Binding-site contacts:
Ligand atom O2B contacts residue ARG360 of chain 1.A at 3.2 Å (salt-bridge).
Ligand atom O3G contacts residue ARG53 of chain 1.A at 3.4 Å (salt-bridge).
Ligand atom N6 contacts residue SER358 of chain 1.A at 3.5 Å (h-bond).
Ligand atom C1' contacts residue SER293 of chain 1.A at 3.8 Å.
Ligand atom O4' contacts residue ARG290 of chain 1.A at 3.6 Å (salt-bridge).
Ligand atom N1 contacts residue SER358 of chain 1.A at 3.9 Å.
Ligand atom C4 contacts residue ARG290 of chain 1.A at 3.8 Å.
Ligand atom N1 contacts residue LYS289 of chain 1.A at 3.7 Å.
Ligand atom C2 contacts residue GLY357 of chain 1.A at 3.8 Å.
Ligand atom O3' contacts residue ARG290 of chain 1.A at 4.0 Å.
Ligand atom N7 contacts residue GLY357 of chain 1.A at 3.9 Å.
Ligand atom O1A contacts residue ASN382 of chain 1.A at 3.0 Å (h-bond).
Ligand atom N9 contacts residue ARG290 of chain 1.A at 4.0 Å.
Ligand atom N7 contacts residue ARG290 of chain 1.A at 4.0 Å.
Ligand atom N6 contacts residue GLY357 of chain 1.A at 3.4 Å.
Ligand atom O3A contacts residue ARG53 of chain 1.A at 3.7 Å.
Ligand atom N3 contacts residue ARG290 of chain 1.A at 3.8 Å.
Ligand atom C4 contacts residue SER293 of chain 1.A at 3.9 Å.
Ligand atom O3' contacts residue SER294 of chain 1.A at 3.9 Å.
Ligand atom C2' contacts residue ARG360 of chain 1.A at 3.3 Å.
Ligand atom N3 contacts residue GLY357 of chain 1.A at 4.0 Å.
Ligand atom C5 contacts residue ARG290 of chain 1.A at 3.8 Å.
Ligand atom C6 contacts residue SER358 of chain 1.A at 3.8 Å.
Ligand atom O1B contacts residue ARG53 of chain 1.A at 2.9 Å (salt-bridge).
Ligand atom C4 contacts residue GLY357 of chain 1.A at 3.8 Å.
Ligand atom O1A contacts residue ARG360 of chain 1.A at 3.2 Å (salt-bridge).
Ligand atom C1' contacts residue ARG290 of chain 1.A at 3.6 Å.
Ligand atom C3' contacts residue ARG360 of chain 1.A at 3.6 Å.
Ligand atom PB contacts residue ARG53 of chain 1.A at 3.8 Å.
Ligand atom C5 contacts residue GLY357 of chain 1.A at 3.5 Å.
Ligand atom N3 contacts residue SER293 of chain 1.A at 2.8 Å (h-bond).
Ligand atom N1 contacts residue GLY357 of chain 1.A at 3.6 Å (h-bond).
Ligand atom O5' contacts residue ARG360 of chain 1.A at 3.5 Å (salt-bridge).
Ligand atom C2 contacts residue ILE361 of chain 1.A at 3.8 Å (hydrophobic).
Ligand atom C6 contacts residue GLY357 of chain 1.A at 3.4 Å.
Ligand atom N7 contacts residue ASP384 of chain 1.A at 3.8 Å.
Ligand atom C2 contacts residue SER293 of chain 1.A at 3.4 Å.
Ligand atom N6 contacts residue ARG290 of chain 1.A at 4.0 Å.
Ligand atom O1B contacts residue ASN382 of chain 1.A at 3.6 Å.
Ligand atom O3' contacts residue SER293 of chain 1.A at 3.9 Å.

Sequence of chain 1.A:
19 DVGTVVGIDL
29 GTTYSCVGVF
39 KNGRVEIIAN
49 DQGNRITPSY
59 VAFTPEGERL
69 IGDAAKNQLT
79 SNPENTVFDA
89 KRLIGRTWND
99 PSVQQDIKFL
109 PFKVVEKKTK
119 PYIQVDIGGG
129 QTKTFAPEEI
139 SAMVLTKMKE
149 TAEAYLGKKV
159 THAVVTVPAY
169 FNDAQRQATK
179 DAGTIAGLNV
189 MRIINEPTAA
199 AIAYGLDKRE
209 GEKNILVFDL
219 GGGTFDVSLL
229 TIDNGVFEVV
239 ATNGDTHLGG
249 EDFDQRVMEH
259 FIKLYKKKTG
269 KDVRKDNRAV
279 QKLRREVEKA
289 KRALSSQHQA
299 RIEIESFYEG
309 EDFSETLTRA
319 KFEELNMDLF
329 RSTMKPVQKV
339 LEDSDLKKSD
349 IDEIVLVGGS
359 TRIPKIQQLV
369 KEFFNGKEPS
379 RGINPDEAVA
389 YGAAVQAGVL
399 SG

The small molecule below binds the protein below.
Small molecule (SMILES): Nc1ncnc2c1ncn2[C@H]1C[C@H](O)[C@@H](CO[P](=O)(O)O[P](=O)(O)OP(=O)(O)O)O1